Binding-site contacts:
Ligand atom O1G contacts residue ASN137 of chain 1.A at 3.5 Å (h-bond).
Ligand atom C2' contacts residue THR142 of chain 1.A at 3.5 Å.
Ligand atom O3A contacts residue GLY139 of chain 1.A at 3.0 Å (h-bond).
Ligand atom O2A contacts residue SER141 of chain 1.A at 3.1 Å (h-bond).
Ligand atom O2G contacts residue ILE182 of chain 1.A at 3.6 Å.
Ligand atom C5 contacts residue LYS66 of chain 1.A at 3.6 Å.
Ligand atom O1B contacts residue ASN137 of chain 1.A at 3.5 Å (h-bond).
Ligand atom N1 contacts residue ASP68 of chain 1.A at 2.8 Å (salt-bridge).
Ligand atom O1A contacts residue THR142 of chain 1.A at 2.7 Å (h-bond).
Ligand atom O6 contacts residue ALA94 of chain 1.A at 2.8 Å (h-bond).
Ligand atom O1A contacts residue SER141 of chain 1.A at 2.8 Å (h-bond).
Ligand atom O1G contacts residue PRO136 of chain 1.A at 3.3 Å.
Ligand atom O1B contacts residue GLY139 of chain 1.A at 3.2 Å (h-bond).
Ligand atom O1B contacts residue VAL138 of chain 1.A at 3.4 Å (h-bond).
Ligand atom C6 contacts residue ASP93 of chain 1.A at 3.4 Å.
Ligand atom O4' contacts residue LYS66 of chain 1.A at 3.1 Å (salt-bridge).
Ligand atom PA contacts residue SER141 of chain 1.A at 3.5 Å.
Ligand atom O5' contacts residue THR142 of chain 1.A at 3.4 Å (h-bond).
Ligand atom N2 contacts residue MET69 of chain 1.A at 3.6 Å (h-bond).
Ligand atom PB contacts residue LYS140 of chain 1.A at 3.5 Å.
Ligand atom N2 contacts residue ASP68 of chain 1.A at 2.6 Å (salt-bridge).
Ligand atom C2 contacts residue ASP68 of chain 1.A at 3.5 Å.
Ligand atom O2B contacts residue SER141 of chain 1.A at 2.9 Å (h-bond).
Ligand atom C6 contacts residue LYS66 of chain 1.A at 3.5 Å.
Ligand atom O1D contacts residue LYS95 of chain 1.A at 2.9 Å (salt-bridge).
Ligand atom N7 contacts residue ASN65 of chain 1.A at 3.0 Å (h-bond).
Ligand atom O2B contacts residue LYS140 of chain 1.A at 3.5 Å (salt-bridge).
Ligand atom O1A contacts residue GLY139 of chain 1.A at 3.4 Å.
Ligand atom C8 contacts residue THR142 of chain 1.A at 3.5 Å.
Ligand atom O3A contacts residue ASN137 of chain 1.A at 3.6 Å.
Ligand atom PA contacts residue THR142 of chain 1.A at 3.6 Å.
Ligand atom O6 contacts residue LYS95 of chain 1.A at 3.6 Å (salt-bridge).
Ligand atom O6 contacts residue ASP93 of chain 1.A at 3.1 Å (salt-bridge).
Ligand atom O1B contacts residue LYS140 of chain 1.A at 2.7 Å (salt-bridge).
Ligand atom PG contacts residue ASN137 of chain 1.A at 3.6 Å.
Ligand atom N1 contacts residue ASP93 of chain 1.A at 3.2 Å (salt-bridge).
Ligand atom O3B contacts residue ASN137 of chain 1.A at 2.9 Å (h-bond).
Ligand atom O2G contacts residue LYS140 of chain 1.A at 2.9 Å (salt-bridge).
Ligand atom O6 contacts residue LYS66 of chain 1.A at 3.1 Å (salt-bridge).
Ligand atom O6 contacts residue ASN65 of chain 1.A at 3.0 Å (h-bond).

Sequence of chain 1.A:
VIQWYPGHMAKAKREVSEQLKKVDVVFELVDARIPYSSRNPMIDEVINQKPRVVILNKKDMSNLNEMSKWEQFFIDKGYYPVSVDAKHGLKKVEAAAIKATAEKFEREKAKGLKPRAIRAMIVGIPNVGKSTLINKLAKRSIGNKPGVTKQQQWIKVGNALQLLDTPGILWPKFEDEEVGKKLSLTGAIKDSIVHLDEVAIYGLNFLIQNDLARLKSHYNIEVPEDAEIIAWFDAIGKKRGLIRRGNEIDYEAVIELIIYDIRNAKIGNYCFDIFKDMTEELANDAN

This protein binds this small molecule.
Small molecule (SMILES): Nc1nc2c(ncn2[C@@H]2O[C@H](COP(=O)(O)OP(=O)(O)OP(=O)(O)O)[C@@H](OP(=O)(O)OP(=O)(O)O)[C@H]2O)c(=O)[nH]1